Sequence of chain 2.C:
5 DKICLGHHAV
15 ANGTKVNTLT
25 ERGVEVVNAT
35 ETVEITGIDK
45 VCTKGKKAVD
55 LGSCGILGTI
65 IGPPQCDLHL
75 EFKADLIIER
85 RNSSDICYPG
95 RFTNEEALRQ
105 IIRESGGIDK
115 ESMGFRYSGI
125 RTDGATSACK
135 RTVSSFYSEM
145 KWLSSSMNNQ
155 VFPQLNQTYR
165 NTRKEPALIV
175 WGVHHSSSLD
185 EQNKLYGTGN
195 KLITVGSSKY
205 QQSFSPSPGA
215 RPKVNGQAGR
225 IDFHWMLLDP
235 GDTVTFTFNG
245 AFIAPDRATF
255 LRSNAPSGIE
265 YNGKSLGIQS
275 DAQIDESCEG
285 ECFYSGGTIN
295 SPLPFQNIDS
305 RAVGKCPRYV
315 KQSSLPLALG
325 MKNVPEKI

This small molecule binds to this protein.
Small molecule (SMILES): CC(=O)N[C@H]1[C@H](O[C@H]2[C@H](O)[C@@H](NC(C)=O)CO[C@@H]2CO)O[C@H](CO)[C@@H](O)[C@@H]1O

Binding-site contacts:
Ligand atom C2 contacts residue LEU323 of chain 2.C at 4.4 Å (hydrophobic).
Ligand atom C1 contacts residue LEU323 of chain 2.C at 4.2 Å (hydrophobic).
Ligand atom N2 contacts residue ASN32 of chain 2.C at 2.9 Å (h-bond).
Ligand atom O5 contacts residue LEU323 of chain 2.C at 3.3 Å.
Ligand atom O6 contacts residue THR34 of chain 2.C at 4.0 Å.
Ligand atom C2 contacts residue ASN32 of chain 2.C at 2.5 Å.
Ligand atom C3 contacts residue ASN32 of chain 2.C at 3.8 Å.
Ligand atom C5 contacts residue ASN32 of chain 2.C at 3.6 Å.
Ligand atom O7 contacts residue ASN32 of chain 2.C at 2.0 Å (h-bond).
Ligand atom C4 contacts residue ASN32 of chain 2.C at 4.2 Å.
Ligand atom C5 contacts residue LEU323 of chain 2.C at 4.1 Å (hydrophobic).
Ligand atom O6 contacts residue ALA33 of chain 2.C at 2.6 Å (h-bond).
Ligand atom C7 contacts residue ASN32 of chain 2.C at 2.7 Å.
Ligand atom C1 contacts residue ASN32 of chain 2.C at 1.4 Å.
Ligand atom O5 contacts residue ASN32 of chain 2.C at 2.3 Å (h-bond).
Ligand atom O5 contacts residue ALA33 of chain 2.C at 4.1 Å.
Ligand atom C6 contacts residue ALA33 of chain 2.C at 3.7 Å (hydrophobic).
Ligand atom C6 contacts residue LEU323 of chain 2.C at 4.1 Å (hydrophobic).
Ligand atom C4 contacts residue LEU323 of chain 2.C at 4.5 Å (hydrophobic).
Ligand atom C5 contacts residue ALA33 of chain 2.C at 4.4 Å (hydrophobic).
Ligand atom C6 contacts residue THR34 of chain 2.C at 4.1 Å.
Ligand atom O6 contacts residue ASN32 of chain 2.C at 3.8 Å.
Ligand atom O7 contacts residue LEU323 of chain 2.C at 4.3 Å.
Ligand atom C6 contacts residue ASN32 of chain 2.C at 4.4 Å.
Ligand atom C8 contacts residue ASN32 of chain 2.C at 4.1 Å.